Binding-site contacts:
Ligand atom C1 contacts residue GLN830 of chain 1.D at 3.9 Å.
Ligand atom O5 contacts residue GLN830 of chain 1.D at 4.2 Å.
Ligand atom N2 contacts residue GLN830 of chain 1.D at 3.8 Å.
Ligand atom C3 contacts residue ASN613 of chain 1.A at 3.8 Å.
Ligand atom C2 contacts residue ASN613 of chain 1.A at 2.5 Å.
Ligand atom N2 contacts residue ILE828 of chain 1.D at 4.4 Å.
Ligand atom C5 contacts residue THR615 of chain 1.A at 3.9 Å.
Ligand atom O5 contacts residue GLU616 of chain 1.A at 3.2 Å (salt-bridge).
Ligand atom C4 contacts residue ASN613 of chain 1.A at 4.2 Å.
Ligand atom C6 contacts residue THR615 of chain 1.A at 3.9 Å.
Ligand atom O3 contacts residue GLN830 of chain 1.D at 4.4 Å.
Ligand atom O7 contacts residue GLN830 of chain 1.D at 2.5 Å (h-bond).
Ligand atom C8 contacts residue GLN641 of chain 1.A at 4.4 Å.
Ligand atom O5 contacts residue THR615 of chain 1.A at 3.9 Å.
Ligand atom C5 contacts residue GLU616 of chain 1.A at 4.5 Å.
Ligand atom C7 contacts residue ASN613 of chain 1.A at 4.0 Å.
Ligand atom C8 contacts residue GLN830 of chain 1.D at 4.1 Å.
Ligand atom C1 contacts residue ASN613 of chain 1.A at 1.4 Å.
Ligand atom C1 contacts residue THR615 of chain 1.A at 4.5 Å.
Ligand atom C2 contacts residue GLN830 of chain 1.D at 3.6 Å.
Ligand atom O5 contacts residue ASN613 of chain 1.A at 2.3 Å (h-bond).
Ligand atom C7 contacts residue GLN830 of chain 1.D at 3.2 Å.
Ligand atom N2 contacts residue ASN613 of chain 1.A at 3.0 Å (h-bond).
Ligand atom C1 contacts residue GLU616 of chain 1.A at 3.6 Å.
Ligand atom C8 contacts residue ILE828 of chain 1.D at 3.7 Å (hydrophobic).
Ligand atom C3 contacts residue GLN830 of chain 1.D at 4.5 Å.
Ligand atom C5 contacts residue ASN613 of chain 1.A at 3.6 Å.
Ligand atom C7 contacts residue ILE828 of chain 1.D at 4.2 Å (hydrophobic).

The protein below binds the small molecule below.
Small molecule (SMILES): CC(=O)N[C@@H]1[C@@H](O)[C@H](O)[C@@H](CO)O[C@H]1O

Sequence of chain 1.A:
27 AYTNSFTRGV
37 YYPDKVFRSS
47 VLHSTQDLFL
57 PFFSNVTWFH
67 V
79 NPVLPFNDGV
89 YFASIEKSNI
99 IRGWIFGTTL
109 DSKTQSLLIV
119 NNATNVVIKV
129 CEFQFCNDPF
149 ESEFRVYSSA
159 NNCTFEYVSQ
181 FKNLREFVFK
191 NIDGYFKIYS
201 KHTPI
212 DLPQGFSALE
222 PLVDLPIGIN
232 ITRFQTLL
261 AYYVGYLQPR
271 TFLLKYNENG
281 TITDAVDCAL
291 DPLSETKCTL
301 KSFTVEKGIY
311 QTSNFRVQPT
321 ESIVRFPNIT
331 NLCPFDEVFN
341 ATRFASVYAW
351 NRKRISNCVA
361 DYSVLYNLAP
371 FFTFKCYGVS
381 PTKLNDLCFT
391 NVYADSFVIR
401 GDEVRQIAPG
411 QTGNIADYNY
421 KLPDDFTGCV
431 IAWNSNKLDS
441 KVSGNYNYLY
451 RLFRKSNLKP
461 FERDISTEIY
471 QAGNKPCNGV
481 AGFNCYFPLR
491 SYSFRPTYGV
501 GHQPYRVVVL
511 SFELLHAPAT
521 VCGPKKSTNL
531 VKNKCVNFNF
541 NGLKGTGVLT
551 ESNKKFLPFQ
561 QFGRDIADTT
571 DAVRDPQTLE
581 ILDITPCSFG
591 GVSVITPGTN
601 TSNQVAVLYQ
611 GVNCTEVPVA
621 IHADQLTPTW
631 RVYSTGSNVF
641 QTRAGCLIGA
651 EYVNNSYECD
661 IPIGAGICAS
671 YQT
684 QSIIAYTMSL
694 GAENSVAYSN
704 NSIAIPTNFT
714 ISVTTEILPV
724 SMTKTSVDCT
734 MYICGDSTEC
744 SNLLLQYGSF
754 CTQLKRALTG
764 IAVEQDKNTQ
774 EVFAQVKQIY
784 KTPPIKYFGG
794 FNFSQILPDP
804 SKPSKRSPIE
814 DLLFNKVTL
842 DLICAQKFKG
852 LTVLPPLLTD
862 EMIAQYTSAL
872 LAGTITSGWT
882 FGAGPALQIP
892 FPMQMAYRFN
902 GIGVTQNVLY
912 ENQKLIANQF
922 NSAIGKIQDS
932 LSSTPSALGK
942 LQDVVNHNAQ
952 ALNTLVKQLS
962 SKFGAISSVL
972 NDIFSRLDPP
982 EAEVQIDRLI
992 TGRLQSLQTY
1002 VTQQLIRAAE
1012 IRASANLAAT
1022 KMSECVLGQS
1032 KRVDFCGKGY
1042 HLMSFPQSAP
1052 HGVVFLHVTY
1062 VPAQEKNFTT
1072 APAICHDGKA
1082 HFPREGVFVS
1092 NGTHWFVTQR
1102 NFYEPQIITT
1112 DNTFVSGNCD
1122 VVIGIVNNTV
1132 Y

Sequence of chain 1.D:
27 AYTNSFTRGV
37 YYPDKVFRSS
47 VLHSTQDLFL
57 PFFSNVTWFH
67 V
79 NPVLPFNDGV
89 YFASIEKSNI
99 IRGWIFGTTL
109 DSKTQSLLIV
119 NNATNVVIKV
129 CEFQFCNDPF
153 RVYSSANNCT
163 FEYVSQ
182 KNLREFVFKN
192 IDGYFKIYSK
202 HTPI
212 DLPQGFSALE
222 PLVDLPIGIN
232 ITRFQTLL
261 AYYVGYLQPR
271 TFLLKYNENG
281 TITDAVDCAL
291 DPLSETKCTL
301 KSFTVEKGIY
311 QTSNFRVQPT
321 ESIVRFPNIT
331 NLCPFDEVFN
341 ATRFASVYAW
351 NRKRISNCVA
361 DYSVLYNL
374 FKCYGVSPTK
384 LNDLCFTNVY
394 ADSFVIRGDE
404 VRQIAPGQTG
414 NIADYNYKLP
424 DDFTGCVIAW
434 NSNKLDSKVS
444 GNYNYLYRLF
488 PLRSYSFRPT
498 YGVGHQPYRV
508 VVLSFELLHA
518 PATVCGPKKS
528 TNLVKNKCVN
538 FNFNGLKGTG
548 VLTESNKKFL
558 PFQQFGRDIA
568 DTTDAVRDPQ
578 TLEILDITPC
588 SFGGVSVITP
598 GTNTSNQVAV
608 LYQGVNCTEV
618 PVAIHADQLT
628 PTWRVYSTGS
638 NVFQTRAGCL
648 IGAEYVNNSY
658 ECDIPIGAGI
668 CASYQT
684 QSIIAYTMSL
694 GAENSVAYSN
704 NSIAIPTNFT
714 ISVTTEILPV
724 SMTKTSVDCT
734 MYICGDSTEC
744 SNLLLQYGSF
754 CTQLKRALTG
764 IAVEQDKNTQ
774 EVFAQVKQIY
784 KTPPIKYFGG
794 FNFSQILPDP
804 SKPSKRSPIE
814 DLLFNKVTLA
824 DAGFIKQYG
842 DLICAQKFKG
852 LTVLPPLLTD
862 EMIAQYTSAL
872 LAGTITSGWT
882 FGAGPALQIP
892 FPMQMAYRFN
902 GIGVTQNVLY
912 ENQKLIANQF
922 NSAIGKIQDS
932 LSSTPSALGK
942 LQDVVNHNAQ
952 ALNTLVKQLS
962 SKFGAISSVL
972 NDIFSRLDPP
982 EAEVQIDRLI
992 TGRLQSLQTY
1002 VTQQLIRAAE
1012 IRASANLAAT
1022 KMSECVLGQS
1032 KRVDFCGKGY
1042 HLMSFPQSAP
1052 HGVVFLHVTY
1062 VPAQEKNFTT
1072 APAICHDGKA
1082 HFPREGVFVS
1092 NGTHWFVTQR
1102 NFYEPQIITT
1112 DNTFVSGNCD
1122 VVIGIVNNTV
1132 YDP